A small-molecule ligand and the protein it binds are described below.
Small molecule (SMILES): CC(=O)N[C@@H]1[C@@H](O)[C@H](O)[C@@H](CO)O[C@H]1O

Sequence of chain 1.C:
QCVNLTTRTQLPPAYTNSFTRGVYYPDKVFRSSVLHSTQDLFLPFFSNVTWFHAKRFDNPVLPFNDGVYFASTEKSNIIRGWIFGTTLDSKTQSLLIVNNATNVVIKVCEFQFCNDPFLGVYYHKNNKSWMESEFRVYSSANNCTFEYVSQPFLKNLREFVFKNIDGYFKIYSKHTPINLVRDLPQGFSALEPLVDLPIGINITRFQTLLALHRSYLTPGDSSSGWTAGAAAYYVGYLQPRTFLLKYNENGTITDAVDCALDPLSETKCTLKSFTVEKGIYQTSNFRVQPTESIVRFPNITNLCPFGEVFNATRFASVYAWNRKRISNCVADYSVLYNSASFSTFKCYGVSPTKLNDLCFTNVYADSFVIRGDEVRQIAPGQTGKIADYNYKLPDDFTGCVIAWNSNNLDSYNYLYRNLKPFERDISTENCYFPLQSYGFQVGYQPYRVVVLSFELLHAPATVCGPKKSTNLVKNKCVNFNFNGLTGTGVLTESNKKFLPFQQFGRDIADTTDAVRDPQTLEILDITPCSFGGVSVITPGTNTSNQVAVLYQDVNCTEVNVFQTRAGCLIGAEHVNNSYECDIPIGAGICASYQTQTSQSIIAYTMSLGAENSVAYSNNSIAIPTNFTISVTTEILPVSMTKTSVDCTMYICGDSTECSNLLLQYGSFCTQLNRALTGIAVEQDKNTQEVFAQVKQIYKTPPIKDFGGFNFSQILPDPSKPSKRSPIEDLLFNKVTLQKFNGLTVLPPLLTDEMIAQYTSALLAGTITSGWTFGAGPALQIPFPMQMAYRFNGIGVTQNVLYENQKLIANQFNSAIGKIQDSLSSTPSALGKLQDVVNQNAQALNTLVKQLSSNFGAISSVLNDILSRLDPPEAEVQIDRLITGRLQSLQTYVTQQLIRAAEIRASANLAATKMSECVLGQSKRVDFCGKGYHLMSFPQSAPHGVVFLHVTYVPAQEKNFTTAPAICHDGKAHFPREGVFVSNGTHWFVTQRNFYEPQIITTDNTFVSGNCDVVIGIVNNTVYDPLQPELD

Binding-site contacts:
Ligand atom C5 contacts residue ASN690 of chain 1.C at 3.7 Å.
Ligand atom C8 contacts residue GLY1112 of chain 1.C at 3.5 Å.
Ligand atom C8 contacts residue ASN690 of chain 1.C at 4.4 Å.
Ligand atom C4 contacts residue ASN690 of chain 1.C at 4.2 Å.
Ligand atom O5 contacts residue ASN690 of chain 1.C at 2.4 Å (h-bond).
Ligand atom N2 contacts residue ASN690 of chain 1.C at 2.8 Å (h-bond).
Ligand atom C1 contacts residue ASN690 of chain 1.C at 1.4 Å.
Ligand atom C3 contacts residue ASN690 of chain 1.C at 3.8 Å.
Ligand atom C2 contacts residue ASN690 of chain 1.C at 2.4 Å.
Ligand atom O7 contacts residue ASN690 of chain 1.C at 3.6 Å (h-bond).
Ligand atom C7 contacts residue ASN690 of chain 1.C at 3.4 Å.